Sequence of chain 4.C:
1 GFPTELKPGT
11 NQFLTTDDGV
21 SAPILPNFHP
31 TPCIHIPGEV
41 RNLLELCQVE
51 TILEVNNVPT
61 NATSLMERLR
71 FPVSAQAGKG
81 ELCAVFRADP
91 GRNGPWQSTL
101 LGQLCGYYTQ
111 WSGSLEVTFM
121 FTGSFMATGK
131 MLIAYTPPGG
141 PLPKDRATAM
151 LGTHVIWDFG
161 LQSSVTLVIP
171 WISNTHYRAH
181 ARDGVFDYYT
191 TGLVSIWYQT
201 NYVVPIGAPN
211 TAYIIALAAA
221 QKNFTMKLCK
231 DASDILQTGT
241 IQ

Sequence of chain 3.A:
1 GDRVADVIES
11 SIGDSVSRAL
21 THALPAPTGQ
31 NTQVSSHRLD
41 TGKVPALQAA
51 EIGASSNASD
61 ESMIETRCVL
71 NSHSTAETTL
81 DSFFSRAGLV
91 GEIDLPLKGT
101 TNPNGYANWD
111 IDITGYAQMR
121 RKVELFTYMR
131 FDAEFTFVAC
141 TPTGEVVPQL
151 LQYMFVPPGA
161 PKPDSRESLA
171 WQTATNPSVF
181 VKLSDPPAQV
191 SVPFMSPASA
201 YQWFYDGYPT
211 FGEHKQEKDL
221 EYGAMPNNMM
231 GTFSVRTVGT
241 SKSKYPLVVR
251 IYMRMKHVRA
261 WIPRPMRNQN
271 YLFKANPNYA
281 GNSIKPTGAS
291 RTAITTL

Binding-site contacts:
Ligand atom C15 contacts residue MET195 of chain 3.A at 3.8 Å (hydrophobic).
Ligand atom C12 contacts residue MET195 of chain 3.A at 3.8 Å (hydrophobic).
Ligand atom N1 contacts residue THR114 of chain 3.A at 4.0 Å.
Ligand atom C4 contacts residue TRP203 of chain 3.A at 4.0 Å (hydrophobic).
Ligand atom O1 contacts residue MET195 of chain 3.A at 3.2 Å.
Ligand atom C17 contacts residue PHE135 of chain 3.A at 3.9 Å (hydrophobic).
Ligand atom C8 contacts residue TYR201 of chain 3.A at 3.3 Å (hydrophobic).
Ligand atom N6 contacts residue ILE24 of chain 3.C at 3.9 Å.
Ligand atom C3 contacts residue ASP112 of chain 3.A at 3.0 Å.
Ligand atom O3 contacts residue ASP112 of chain 3.A at 3.6 Å.
Ligand atom N6 contacts residue PHE155 of chain 3.A at 3.8 Å.
Ligand atom N4 contacts residue TRP203 of chain 3.A at 3.6 Å (h-bond).
Ligand atom C2 contacts residue ASP112 of chain 3.A at 2.8 Å.
Ligand atom C13 contacts residue PHE135 of chain 3.A at 3.4 Å (hydrophobic).
Ligand atom C16 contacts residue PHE155 of chain 3.A at 3.9 Å (hydrophobic).
Ligand atom N5 contacts residue PHE233 of chain 3.A at 3.2 Å.
Ligand atom C22 contacts residue VAL179 of chain 3.A at 3.4 Å (hydrophobic).
Ligand atom O2 contacts residue PHE137 of chain 3.A at 4.0 Å.
Ligand atom C16 contacts residue PHE135 of chain 3.A at 3.4 Å (hydrophobic).
Ligand atom C7 contacts residue ASN228 of chain 3.A at 3.8 Å.
Ligand atom N1 contacts residue ASP112 of chain 3.A at 3.9 Å.
Ligand atom C9 contacts residue ILE113 of chain 3.A at 3.7 Å (hydrophobic).
Ligand atom C14 contacts residue MET195 of chain 3.A at 3.9 Å (hydrophobic).
Ligand atom C2 contacts residue THR114 of chain 3.A at 3.6 Å.
Ligand atom N2 contacts residue TRP203 of chain 3.A at 3.9 Å.
Ligand atom C15 contacts residue VAL192 of chain 3.A at 3.2 Å (hydrophobic).
Ligand atom C7 contacts residue TYR201 of chain 3.A at 3.8 Å (hydrophobic).
Ligand atom O3 contacts residue ILE113 of chain 3.A at 3.0 Å (h-bond).
Ligand atom O2 contacts residue PHE233 of chain 3.A at 3.0 Å.
Ligand atom C19 contacts residue VAL192 of chain 3.A at 3.4 Å (hydrophobic).
Ligand atom C13 contacts residue MET195 of chain 3.A at 3.9 Å (hydrophobic).
Ligand atom N5 contacts residue PHE137 of chain 3.A at 3.5 Å.
Ligand atom C17 contacts residue PHE155 of chain 3.A at 3.7 Å (hydrophobic).
Ligand atom C14 contacts residue PHE135 of chain 3.A at 3.7 Å (hydrophobic).
Ligand atom C14 contacts residue PHE155 of chain 3.A at 3.9 Å (hydrophobic).
Ligand atom C16 contacts residue ILE111 of chain 3.A at 3.5 Å (hydrophobic).
Ligand atom C18 contacts residue PHE155 of chain 3.A at 3.9 Å (hydrophobic).
Ligand atom C13 contacts residue ILE111 of chain 3.A at 4.0 Å (hydrophobic).
Ligand atom C19 contacts residue ILE24 of chain 3.C at 3.5 Å (hydrophobic).
Ligand atom C5 contacts residue TRP203 of chain 3.A at 3.8 Å (hydrophobic).

A small-molecule ligand and the protein it binds are described below.
Small molecule (SMILES): Cc1nc(-c2ccc(OCCCCCN3CCN(c4ccnc(N)c4)C3=O)cc2)no1

Sequence of chain 3.C:
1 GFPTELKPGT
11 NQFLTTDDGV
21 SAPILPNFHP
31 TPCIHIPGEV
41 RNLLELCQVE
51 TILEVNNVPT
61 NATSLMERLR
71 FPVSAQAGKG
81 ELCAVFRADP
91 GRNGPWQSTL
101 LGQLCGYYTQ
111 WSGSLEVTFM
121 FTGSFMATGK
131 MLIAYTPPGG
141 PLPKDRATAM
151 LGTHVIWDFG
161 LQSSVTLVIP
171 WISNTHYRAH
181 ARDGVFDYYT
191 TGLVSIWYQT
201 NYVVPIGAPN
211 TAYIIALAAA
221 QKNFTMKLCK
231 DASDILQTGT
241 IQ